This protein binds this small molecule.
Small molecule (SMILES): CC(=O)N[C@@H]1[C@@H](O)[C@H](O)[C@@H](CO)O[C@H]1O

Sequence of chain 1.E:
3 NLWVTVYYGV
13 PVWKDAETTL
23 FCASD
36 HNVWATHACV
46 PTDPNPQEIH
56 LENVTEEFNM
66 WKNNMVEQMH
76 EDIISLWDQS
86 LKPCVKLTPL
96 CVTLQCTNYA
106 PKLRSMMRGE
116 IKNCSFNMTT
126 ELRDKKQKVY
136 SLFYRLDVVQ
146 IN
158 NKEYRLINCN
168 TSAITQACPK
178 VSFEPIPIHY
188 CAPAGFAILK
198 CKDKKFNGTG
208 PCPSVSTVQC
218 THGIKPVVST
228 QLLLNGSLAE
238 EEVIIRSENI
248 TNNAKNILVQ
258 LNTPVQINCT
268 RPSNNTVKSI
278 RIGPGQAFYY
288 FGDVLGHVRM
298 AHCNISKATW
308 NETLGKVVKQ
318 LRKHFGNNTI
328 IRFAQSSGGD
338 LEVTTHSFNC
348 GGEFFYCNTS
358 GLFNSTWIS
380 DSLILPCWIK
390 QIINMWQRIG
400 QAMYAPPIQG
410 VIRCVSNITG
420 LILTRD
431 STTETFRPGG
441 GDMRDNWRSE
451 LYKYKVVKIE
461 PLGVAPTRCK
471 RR

Binding-site contacts:
Ligand atom C7 contacts residue ASN58 of chain 1.E at 3.1 Å.
Ligand atom C2 contacts residue ASN58 of chain 1.E at 2.4 Å.
Ligand atom C8 contacts residue ASN58 of chain 1.E at 4.3 Å.
Ligand atom C4 contacts residue ASN58 of chain 1.E at 4.2 Å.
Ligand atom N2 contacts residue ASN58 of chain 1.E at 2.9 Å (h-bond).
Ligand atom O7 contacts residue ASN58 of chain 1.E at 2.9 Å (h-bond).
Ligand atom C7 contacts residue GLY16 of chain 1.H at 3.6 Å.
Ligand atom C7 contacts residue SER17 of chain 1.H at 4.2 Å.
Ligand atom C5 contacts residue ASN58 of chain 1.E at 3.7 Å.
Ligand atom C8 contacts residue SER17 of chain 1.H at 3.3 Å.
Ligand atom O5 contacts residue ASN58 of chain 1.E at 2.4 Å (h-bond).
Ligand atom C1 contacts residue ASN58 of chain 1.E at 1.4 Å.
Ligand atom O7 contacts residue GLY16 of chain 1.H at 2.8 Å (h-bond).
Ligand atom C3 contacts residue ASN58 of chain 1.E at 3.8 Å.
Ligand atom O7 contacts residue SER17 of chain 1.H at 3.9 Å.
Ligand atom C8 contacts residue GLY16 of chain 1.H at 3.8 Å.
Ligand atom N2 contacts residue GLU57 of chain 1.E at 3.9 Å.
Ligand atom C8 contacts residue GLU57 of chain 1.E at 3.9 Å.
Ligand atom C7 contacts residue GLU57 of chain 1.E at 4.4 Å.

Sequence of chain 1.H:
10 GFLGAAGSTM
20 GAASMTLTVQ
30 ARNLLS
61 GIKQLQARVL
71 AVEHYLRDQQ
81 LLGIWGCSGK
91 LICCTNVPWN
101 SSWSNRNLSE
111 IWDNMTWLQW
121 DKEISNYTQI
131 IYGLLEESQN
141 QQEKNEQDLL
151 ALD